Binding-site contacts:
Ligand atom C23 contacts residue MET39 of chain 4.A at 3.6 Å (hydrophobic).
Ligand atom O09 contacts residue MET485 of chain 1.A at 3.3 Å.
Ligand atom N11 contacts residue LYS171 of chain 4.A at 3.0 Å (salt-bridge).
Ligand atom C21 contacts residue TRP489 of chain 1.A at 3.5 Å (hydrophobic).
Ligand atom O04 contacts residue LYS171 of chain 4.A at 3.7 Å.
Ligand atom C17 contacts residue LYS171 of chain 4.A at 3.8 Å.
Ligand atom C23 contacts residue TRP489 of chain 1.A at 3.6 Å (hydrophobic).
Ligand atom C19 contacts residue TRP489 of chain 1.A at 3.7 Å (hydrophobic).
Ligand atom O08 contacts residue ARG292 of chain 1.A at 3.6 Å.
Ligand atom O05 contacts residue ARG292 of chain 1.A at 3.5 Å (salt-bridge).
Ligand atom C19 contacts residue ARG292 of chain 1.A at 3.7 Å.
Ligand atom C15 contacts residue PHE121 of chain 4.A at 3.8 Å (hydrophobic).
Ligand atom O03 contacts residue PHE121 of chain 4.A at 3.4 Å (h-bond).
Ligand atom N13 contacts residue TRP489 of chain 1.A at 3.2 Å.
Ligand atom N14 contacts residue TRP489 of chain 1.A at 3.4 Å.
Ligand atom O04 contacts residue ALA37 of chain 4.A at 3.5 Å (h-bond).
Ligand atom C16 contacts residue PRO112 of chain 4.A at 3.7 Å (hydrophobic).
Ligand atom O05 contacts residue THR568 of chain 1.A at 2.9 Å (h-bond).
Ligand atom C16 contacts residue ALA37 of chain 4.A at 3.7 Å (hydrophobic).
Ligand atom C17 contacts residue ARG292 of chain 1.A at 3.2 Å.
Ligand atom O06 contacts residue PRO112 of chain 4.A at 3.6 Å.
Ligand atom C22 contacts residue MET266 of chain 1.A at 3.6 Å (hydrophobic).
Ligand atom C20 contacts residue TRP489 of chain 1.A at 3.4 Å (hydrophobic).
Ligand atom C16 contacts residue VAL111 of chain 4.A at 3.5 Å (hydrophobic).
Ligand atom N12 contacts residue TRP489 of chain 1.A at 3.2 Å.
Ligand atom O04 contacts residue GLY36 of chain 4.A at 3.2 Å.
Ligand atom N13 contacts residue ARG292 of chain 1.A at 2.9 Å (salt-bridge).
Ligand atom O09 contacts residue AUJ1 of chain 1.F at 3.5 Å (h-bond).
Ligand atom O08 contacts residue PHE121 of chain 4.A at 3.8 Å.
Ligand atom O06 contacts residue LYS171 of chain 4.A at 3.4 Å.
Ligand atom C16 contacts residue GLN110 of chain 4.A at 3.6 Å.
Ligand atom O07 contacts residue ARG292 of chain 1.A at 2.4 Å (salt-bridge).
Ligand atom C18 contacts residue TRP489 of chain 1.A at 3.2 Å (hydrophobic).
Ligand atom O09 contacts residue TRP489 of chain 1.A at 3.6 Å.
Ligand atom C16 contacts residue LYS171 of chain 4.A at 3.6 Å.
Ligand atom C18 contacts residue ARG292 of chain 1.A at 3.8 Å.
Ligand atom C22 contacts residue FAD1 of chain 1.C at 3.7 Å.
Ligand atom C22 contacts residue HIS267 of chain 1.A at 3.7 Å.
Ligand atom N12 contacts residue LYS171 of chain 4.A at 3.7 Å.
Ligand atom O08 contacts residue MET266 of chain 1.A at 3.5 Å (h-bond).

The protein below binds the small molecule below.
Small molecule (SMILES): COc1cc(OC)nc(NC(=O)NS(=O)(=O)N(C)S(C)(=O)=O)n1

Sequence of chain 1.A:
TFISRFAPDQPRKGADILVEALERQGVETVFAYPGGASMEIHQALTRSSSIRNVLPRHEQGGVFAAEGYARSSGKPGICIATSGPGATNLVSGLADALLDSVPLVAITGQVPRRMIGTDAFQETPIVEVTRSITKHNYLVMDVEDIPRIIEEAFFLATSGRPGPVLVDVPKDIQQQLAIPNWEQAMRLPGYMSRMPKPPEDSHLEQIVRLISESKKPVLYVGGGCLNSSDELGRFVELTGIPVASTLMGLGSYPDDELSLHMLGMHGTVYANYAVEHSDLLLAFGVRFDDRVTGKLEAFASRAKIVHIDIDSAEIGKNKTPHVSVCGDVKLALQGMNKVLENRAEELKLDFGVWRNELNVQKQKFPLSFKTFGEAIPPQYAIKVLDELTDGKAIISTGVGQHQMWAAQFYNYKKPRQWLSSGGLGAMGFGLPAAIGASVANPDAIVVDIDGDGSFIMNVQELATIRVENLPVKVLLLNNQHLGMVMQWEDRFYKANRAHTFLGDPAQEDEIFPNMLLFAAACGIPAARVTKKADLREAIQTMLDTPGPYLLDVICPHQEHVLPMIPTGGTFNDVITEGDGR

Sequence of chain 4.A:
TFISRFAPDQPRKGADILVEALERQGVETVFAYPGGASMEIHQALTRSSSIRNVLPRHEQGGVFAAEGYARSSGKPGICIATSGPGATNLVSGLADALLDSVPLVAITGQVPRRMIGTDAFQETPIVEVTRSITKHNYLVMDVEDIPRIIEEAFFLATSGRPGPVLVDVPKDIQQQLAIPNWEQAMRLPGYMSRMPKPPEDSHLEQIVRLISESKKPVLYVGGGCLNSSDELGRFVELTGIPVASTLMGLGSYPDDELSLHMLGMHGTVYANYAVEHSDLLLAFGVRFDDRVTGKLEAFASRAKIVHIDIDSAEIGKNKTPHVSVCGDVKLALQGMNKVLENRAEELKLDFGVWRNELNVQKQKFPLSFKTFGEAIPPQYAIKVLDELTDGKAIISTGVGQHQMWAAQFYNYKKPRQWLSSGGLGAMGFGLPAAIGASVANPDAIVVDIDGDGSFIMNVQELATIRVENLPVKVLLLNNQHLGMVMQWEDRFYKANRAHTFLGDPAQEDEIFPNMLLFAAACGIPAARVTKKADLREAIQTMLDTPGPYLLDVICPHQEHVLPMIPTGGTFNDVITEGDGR